Sequence of chain 1.A:
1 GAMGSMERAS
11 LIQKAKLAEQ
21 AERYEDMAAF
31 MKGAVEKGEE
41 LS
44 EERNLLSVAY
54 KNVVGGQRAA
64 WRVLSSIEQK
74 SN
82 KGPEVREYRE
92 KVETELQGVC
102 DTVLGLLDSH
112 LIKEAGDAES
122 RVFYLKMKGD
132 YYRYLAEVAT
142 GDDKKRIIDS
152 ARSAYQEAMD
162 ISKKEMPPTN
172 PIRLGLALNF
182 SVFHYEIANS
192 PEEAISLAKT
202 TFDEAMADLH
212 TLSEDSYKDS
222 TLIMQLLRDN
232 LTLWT

Sequence of chain 1.C:
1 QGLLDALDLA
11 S

Binding-site contacts:
Ligand atom C10 contacts residue LYS219 of chain 1.A at 3.9 Å.
Ligand atom C25 contacts residue LYS219 of chain 1.A at 3.9 Å.
Ligand atom C9 contacts residue LYS219 of chain 1.A at 3.8 Å.
Ligand atom O5 contacts residue LYS219 of chain 1.A at 3.4 Å.
Ligand atom N3 contacts residue GLN1 of chain 1.C at 3.0 Å.
Ligand atom C34 contacts residue LYS219 of chain 1.A at 3.8 Å.
Ligand atom C1 contacts residue GLN1 of chain 1.C at 1.3 Å.
Ligand atom C22 contacts residue TYR218 of chain 1.A at 3.7 Å (hydrophobic).
Ligand atom C29 contacts residue LYS219 of chain 1.A at 3.5 Å.
Ligand atom C12 contacts residue LYS219 of chain 1.A at 3.9 Å.
Ligand atom N1 contacts residue GLN1 of chain 1.C at 3.0 Å (h-bond).
Ligand atom C18 contacts residue LYS219 of chain 1.A at 4.0 Å.
Ligand atom C46 contacts residue LYS219 of chain 1.A at 4.0 Å.
Ligand atom C3 contacts residue GLN1 of chain 1.C at 3.9 Å.
Ligand atom C35 contacts residue LYS219 of chain 1.A at 3.9 Å.
Ligand atom C42 contacts residue LEU4 of chain 1.C at 3.8 Å (hydrophobic).
Ligand atom C44 contacts residue LYS219 of chain 1.A at 3.1 Å.
Ligand atom C19 contacts residue LYS219 of chain 1.A at 3.6 Å.
Ligand atom C45 contacts residue LEU223 of chain 1.A at 4.0 Å (hydrophobic).
Ligand atom C45 contacts residue LYS219 of chain 1.A at 3.5 Å.
Ligand atom O1 contacts residue GLN1 of chain 1.C at 2.1 Å (h-bond).
Ligand atom C20 contacts residue LYS219 of chain 1.A at 3.5 Å.
Ligand atom C39 contacts residue LYS219 of chain 1.A at 3.9 Å.
Ligand atom C41 contacts residue LEU4 of chain 1.C at 3.9 Å (hydrophobic).
Ligand atom C17 contacts residue LYS219 of chain 1.A at 3.9 Å.
Ligand atom O9 contacts residue LYS219 of chain 1.A at 2.7 Å (salt-bridge).
Ligand atom C29 contacts residue TYR218 of chain 1.A at 3.6 Å (hydrophobic).
Ligand atom C21 contacts residue LYS219 of chain 1.A at 3.8 Å.
Ligand atom C11 contacts residue LYS219 of chain 1.A at 3.9 Å.
Ligand atom C30 contacts residue LYS219 of chain 1.A at 3.6 Å.
Ligand atom C7 contacts residue LYS219 of chain 1.A at 3.6 Å.
Ligand atom C26 contacts residue LYS219 of chain 1.A at 3.6 Å.
Ligand atom C2 contacts residue GLN1 of chain 1.C at 2.5 Å.
Ligand atom C8 contacts residue LYS219 of chain 1.A at 3.8 Å.
Ligand atom C44 contacts residue LEU223 of chain 1.A at 3.9 Å (hydrophobic).
Ligand atom C27 contacts residue LYS219 of chain 1.A at 3.8 Å.
Ligand atom C36 contacts residue LYS219 of chain 1.A at 4.0 Å.
Ligand atom C47 contacts residue LYS219 of chain 1.A at 4.0 Å.
Ligand atom C28 contacts residue LYS219 of chain 1.A at 3.7 Å.
Ligand atom N2 contacts residue GLN1 of chain 1.C at 4.0 Å.

This small molecule binds to this protein.
Small molecule (SMILES): O=C(O)Cn1cc(CCOP(=O)(O)Oc2c3c(c(OP(=O)(O)O)c4c2[C@H]2C[C@@H]4c4cc5c(cc42)[C@H]2C[C@@H]5c4ccccc42)[C@H]2C[C@@H]3c3cc4c(cc32)[C@H]2C[C@@H]4c3ccccc32)nn1